The small molecule below binds the protein below.
Small molecule (SMILES): COCCNc1nc2ccc(C#CC3(O)CCCCC3)cc2n1-c1ccnc(N)n1

Binding-site contacts:
Ligand atom C24 contacts residue GLU67 of chain 1.A at 3.7 Å.
Ligand atom C26 contacts residue PHE160 of chain 1.A at 3.8 Å (hydrophobic).
Ligand atom C10 contacts residue LYS51 of chain 1.A at 3.6 Å.
Ligand atom N21 contacts residue TYR98 of chain 1.A at 3.3 Å.
Ligand atom N21 contacts residue LEU99 of chain 1.A at 2.7 Å (h-bond).
Ligand atom C17 contacts residue GLU97 of chain 1.A at 3.2 Å.
Ligand atom C8 contacts residue VAL36 of chain 1.A at 3.4 Å (hydrophobic).
Ligand atom C1 contacts residue SER103 of chain 1.A at 3.6 Å.
Ligand atom C26 contacts residue VAL80 of chain 1.A at 3.5 Å (hydrophobic).
Ligand atom C23 contacts residue ASP159 of chain 1.A at 3.5 Å.
Ligand atom C11 contacts residue THR158 of chain 1.A at 3.5 Å.
Ligand atom C12 contacts residue THR158 of chain 1.A at 3.3 Å.
Ligand atom C22 contacts residue ASP159 of chain 1.A at 3.6 Å.
Ligand atom C17 contacts residue ALA49 of chain 1.A at 3.7 Å (hydrophobic).
Ligand atom C27 contacts residue MET71 of chain 1.A at 3.8 Å (hydrophobic).
Ligand atom C23 contacts residue MET96 of chain 1.A at 3.6 Å (hydrophobic).
Ligand atom C19 contacts residue LEU99 of chain 1.A at 3.7 Å (hydrophobic).
Ligand atom C25 contacts residue ASP159 of chain 1.A at 3.8 Å.
Ligand atom C19 contacts residue LEU148 of chain 1.A at 3.7 Å (hydrophobic).
Ligand atom C29 contacts residue MET96 of chain 1.A at 3.8 Å (hydrophobic).
Ligand atom N7 contacts residue VAL36 of chain 1.A at 3.4 Å.
Ligand atom C22 contacts residue MET96 of chain 1.A at 3.6 Å (hydrophobic).
Ligand atom C23 contacts residue THR158 of chain 1.A at 3.7 Å.
Ligand atom C12 contacts residue MET96 of chain 1.A at 3.6 Å (hydrophobic).
Ligand atom O30 contacts residue GLU67 of chain 1.A at 2.8 Å (salt-bridge).
Ligand atom C6 contacts residue VAL36 of chain 1.A at 3.7 Å (hydrophobic).
Ligand atom C22 contacts residue THR158 of chain 1.A at 3.4 Å.
Ligand atom C16 contacts residue ALA49 of chain 1.A at 3.8 Å (hydrophobic).
Ligand atom C23 contacts residue LYS51 of chain 1.A at 3.7 Å.
Ligand atom C29 contacts residue GLU67 of chain 1.A at 3.7 Å.
Ligand atom C26 contacts residue MET71 of chain 1.A at 3.6 Å (hydrophobic).
Ligand atom O30 contacts residue PHE160 of chain 1.A at 2.8 Å (h-bond).
Ligand atom C9 contacts residue VAL36 of chain 1.A at 3.6 Å (hydrophobic).
Ligand atom N18 contacts residue LEU99 of chain 1.A at 3.6 Å (h-bond).
Ligand atom N20 contacts residue LEU148 of chain 1.A at 3.8 Å.
Ligand atom C4 contacts residue ILE28 of chain 1.A at 3.3 Å (hydrophobic).
Ligand atom C19 contacts residue TYR98 of chain 1.A at 3.6 Å (hydrophobic).
Ligand atom N18 contacts residue TYR98 of chain 1.A at 3.3 Å.
Ligand atom C22 contacts residue LYS51 of chain 1.A at 3.8 Å.
Ligand atom O30 contacts residue ASP159 of chain 1.A at 3.5 Å.

Sequence of chain 1.A:
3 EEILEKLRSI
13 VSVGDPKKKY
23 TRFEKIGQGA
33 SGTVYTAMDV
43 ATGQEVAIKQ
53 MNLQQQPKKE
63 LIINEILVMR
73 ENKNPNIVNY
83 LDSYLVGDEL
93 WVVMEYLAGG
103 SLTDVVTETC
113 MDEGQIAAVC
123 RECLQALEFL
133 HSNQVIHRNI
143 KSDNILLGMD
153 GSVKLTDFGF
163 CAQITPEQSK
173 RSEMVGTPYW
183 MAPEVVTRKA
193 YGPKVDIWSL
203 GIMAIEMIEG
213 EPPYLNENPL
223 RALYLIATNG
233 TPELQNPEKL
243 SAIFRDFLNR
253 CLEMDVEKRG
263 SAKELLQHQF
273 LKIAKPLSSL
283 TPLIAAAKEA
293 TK